This protein binds this small molecule.
Small molecule (SMILES): Nc1nc2c(ncn2[C@@H]2O[C@H](COP(=O)(O)OP(=O)(O)OP(=O)(O)O)[C@@H](OP(=O)(O)OP(=O)(O)O)[C@H]2O)c(=O)[nH]1

Sequence of chain 1.D:
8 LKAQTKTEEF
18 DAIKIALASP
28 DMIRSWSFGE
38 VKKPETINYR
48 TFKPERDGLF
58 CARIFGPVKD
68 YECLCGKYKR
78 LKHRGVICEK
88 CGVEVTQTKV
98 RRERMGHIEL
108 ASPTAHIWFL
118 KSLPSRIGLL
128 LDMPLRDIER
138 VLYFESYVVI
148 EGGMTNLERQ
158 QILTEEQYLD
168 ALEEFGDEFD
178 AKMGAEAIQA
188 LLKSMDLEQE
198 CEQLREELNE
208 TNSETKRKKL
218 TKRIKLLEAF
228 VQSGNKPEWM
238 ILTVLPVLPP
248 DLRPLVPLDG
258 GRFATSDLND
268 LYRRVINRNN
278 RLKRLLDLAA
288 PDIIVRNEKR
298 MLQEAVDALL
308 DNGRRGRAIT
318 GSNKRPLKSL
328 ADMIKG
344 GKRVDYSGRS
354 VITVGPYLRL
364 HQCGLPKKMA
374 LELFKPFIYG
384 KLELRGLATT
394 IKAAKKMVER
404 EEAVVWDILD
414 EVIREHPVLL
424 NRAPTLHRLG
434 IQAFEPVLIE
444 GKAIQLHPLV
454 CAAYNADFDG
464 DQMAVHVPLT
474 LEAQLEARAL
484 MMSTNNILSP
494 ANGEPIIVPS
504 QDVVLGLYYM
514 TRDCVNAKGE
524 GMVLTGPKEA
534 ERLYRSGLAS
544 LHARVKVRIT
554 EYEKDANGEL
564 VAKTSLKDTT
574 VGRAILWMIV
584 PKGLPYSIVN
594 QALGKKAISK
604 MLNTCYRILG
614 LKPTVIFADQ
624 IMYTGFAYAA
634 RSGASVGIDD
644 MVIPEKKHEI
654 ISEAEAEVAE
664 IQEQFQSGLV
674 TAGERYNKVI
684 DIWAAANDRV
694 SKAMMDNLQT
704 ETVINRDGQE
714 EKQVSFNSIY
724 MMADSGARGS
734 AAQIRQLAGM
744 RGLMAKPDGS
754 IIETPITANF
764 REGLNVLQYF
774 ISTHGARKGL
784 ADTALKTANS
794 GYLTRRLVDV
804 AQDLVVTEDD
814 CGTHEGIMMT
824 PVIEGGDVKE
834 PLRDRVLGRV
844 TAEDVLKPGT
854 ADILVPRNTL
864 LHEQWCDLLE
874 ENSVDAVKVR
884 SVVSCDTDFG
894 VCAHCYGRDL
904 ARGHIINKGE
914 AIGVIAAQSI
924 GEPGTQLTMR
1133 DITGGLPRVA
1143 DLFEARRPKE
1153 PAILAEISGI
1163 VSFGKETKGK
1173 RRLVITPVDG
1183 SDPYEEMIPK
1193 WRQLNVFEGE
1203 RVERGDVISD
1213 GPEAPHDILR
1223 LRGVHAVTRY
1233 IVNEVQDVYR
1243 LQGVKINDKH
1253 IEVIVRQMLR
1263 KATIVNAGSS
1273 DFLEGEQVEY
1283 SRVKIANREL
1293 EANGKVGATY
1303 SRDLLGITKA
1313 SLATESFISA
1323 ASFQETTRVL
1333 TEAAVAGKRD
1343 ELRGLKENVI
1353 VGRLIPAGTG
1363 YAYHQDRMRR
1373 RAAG

Binding-site contacts:
Ligand atom O2G contacts residue ARG52 of chain 1.E at 3.0 Å (salt-bridge).
Ligand atom O1D contacts residue ASP622 of chain 1.D at 3.1 Å (salt-bridge).
Ligand atom O2G contacts residue ASP44 of chain 1.E at 3.8 Å.
Ligand atom O3' contacts residue ARG362 of chain 1.D at 3.0 Å (salt-bridge).
Ligand atom C6 contacts residue ALA2 of chain 1.E at 3.6 Å (hydrophobic).
Ligand atom O3G contacts residue ARG3 of chain 1.E at 3.9 Å.
Ligand atom N2 contacts residue VAL4 of chain 1.E at 4.0 Å.
Ligand atom O3C contacts residue ARG362 of chain 1.D at 2.9 Å (salt-bridge).
Ligand atom O2C contacts residue LYS615 of chain 1.D at 4.0 Å.
Ligand atom C3' contacts residue ARG362 of chain 1.D at 3.2 Å.
Ligand atom N3 contacts residue LYS615 of chain 1.D at 3.5 Å (salt-bridge).
Ligand atom O3G contacts residue GLU42 of chain 1.E at 4.0 Å.
Ligand atom O2D contacts residue ARG362 of chain 1.D at 3.0 Å (salt-bridge).
Ligand atom C4' contacts residue ARG362 of chain 1.D at 3.7 Å.
Ligand atom PC contacts residue ARG362 of chain 1.D at 3.6 Å.
Ligand atom PD contacts residue ARG362 of chain 1.D at 3.4 Å.
Ligand atom PD contacts residue ILE619 of chain 1.D at 3.9 Å.
Ligand atom O2D contacts residue ILE619 of chain 1.D at 3.9 Å.
Ligand atom O2G contacts residue ARG3 of chain 1.E at 2.5 Å (salt-bridge).
Ligand atom O3D contacts residue ASP622 of chain 1.D at 3.8 Å.
Ligand atom O1D contacts residue ARG362 of chain 1.D at 2.9 Å.
Ligand atom O3C contacts residue HIS364 of chain 1.D at 3.8 Å.
Ligand atom N3 contacts residue VAL4 of chain 1.E at 4.0 Å.
Ligand atom O6 contacts residue ALA2 of chain 1.E at 3.2 Å (h-bond).
Ligand atom C5' contacts residue ARG362 of chain 1.D at 3.1 Å.
Ligand atom O2A contacts residue ARG362 of chain 1.D at 2.6 Å (salt-bridge).
Ligand atom O3B contacts residue ARG3 of chain 1.E at 3.0 Å (salt-bridge).
Ligand atom O2' contacts residue LYS615 of chain 1.D at 2.8 Å (salt-bridge).
Ligand atom O6 contacts residue ARG52 of chain 1.E at 4.0 Å.
Ligand atom O5' contacts residue ARG362 of chain 1.D at 3.8 Å.
Ligand atom PG contacts residue ARG3 of chain 1.E at 3.4 Å.
Ligand atom N1 contacts residue ALA2 of chain 1.E at 3.8 Å.
Ligand atom N7 contacts residue ARG52 of chain 1.E at 3.5 Å (salt-bridge).
Ligand atom O1C contacts residue LYS615 of chain 1.D at 3.6 Å (salt-bridge).
Ligand atom O3D contacts residue ILE619 of chain 1.D at 2.8 Å.
Ligand atom PA contacts residue ARG362 of chain 1.D at 3.9 Å.
Ligand atom O2C contacts residue ILE619 of chain 1.D at 3.8 Å.
Ligand atom N2 contacts residue LYS615 of chain 1.D at 3.2 Å.
Ligand atom O1C contacts residue VAL4 of chain 1.E at 3.8 Å.
Ligand atom O2' contacts residue VAL4 of chain 1.E at 3.7 Å.

Sequence of chain 1.E:
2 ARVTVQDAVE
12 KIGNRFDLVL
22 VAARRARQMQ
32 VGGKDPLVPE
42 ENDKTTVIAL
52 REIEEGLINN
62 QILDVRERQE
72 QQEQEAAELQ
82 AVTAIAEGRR